Binding-site contacts:
Ligand atom C7 contacts residue ASN152 of chain 1.B at 3.7 Å.
Ligand atom N2 contacts residue ASN152 of chain 1.B at 2.9 Å (h-bond).
Ligand atom O6 contacts residue ASN152 of chain 1.B at 4.3 Å.
Ligand atom C1 contacts residue ASN152 of chain 1.B at 1.4 Å.
Ligand atom C2 contacts residue ASN152 of chain 1.B at 2.4 Å.
Ligand atom C4 contacts residue ASN152 of chain 1.B at 4.2 Å.
Ligand atom C7 contacts residue CYS149 of chain 1.B at 4.4 Å (hydrophobic).
Ligand atom C5 contacts residue ASN152 of chain 1.B at 3.7 Å.
Ligand atom C3 contacts residue ASN152 of chain 1.B at 3.8 Å.
Ligand atom C8 contacts residue CYS149 of chain 1.B at 3.7 Å (hydrophobic).
Ligand atom O5 contacts residue ASN152 of chain 1.B at 2.4 Å (h-bond).
Ligand atom N2 contacts residue CYS149 of chain 1.B at 4.4 Å.
Ligand atom O7 contacts residue ASN152 of chain 1.B at 4.0 Å.

Sequence of chain 1.B:
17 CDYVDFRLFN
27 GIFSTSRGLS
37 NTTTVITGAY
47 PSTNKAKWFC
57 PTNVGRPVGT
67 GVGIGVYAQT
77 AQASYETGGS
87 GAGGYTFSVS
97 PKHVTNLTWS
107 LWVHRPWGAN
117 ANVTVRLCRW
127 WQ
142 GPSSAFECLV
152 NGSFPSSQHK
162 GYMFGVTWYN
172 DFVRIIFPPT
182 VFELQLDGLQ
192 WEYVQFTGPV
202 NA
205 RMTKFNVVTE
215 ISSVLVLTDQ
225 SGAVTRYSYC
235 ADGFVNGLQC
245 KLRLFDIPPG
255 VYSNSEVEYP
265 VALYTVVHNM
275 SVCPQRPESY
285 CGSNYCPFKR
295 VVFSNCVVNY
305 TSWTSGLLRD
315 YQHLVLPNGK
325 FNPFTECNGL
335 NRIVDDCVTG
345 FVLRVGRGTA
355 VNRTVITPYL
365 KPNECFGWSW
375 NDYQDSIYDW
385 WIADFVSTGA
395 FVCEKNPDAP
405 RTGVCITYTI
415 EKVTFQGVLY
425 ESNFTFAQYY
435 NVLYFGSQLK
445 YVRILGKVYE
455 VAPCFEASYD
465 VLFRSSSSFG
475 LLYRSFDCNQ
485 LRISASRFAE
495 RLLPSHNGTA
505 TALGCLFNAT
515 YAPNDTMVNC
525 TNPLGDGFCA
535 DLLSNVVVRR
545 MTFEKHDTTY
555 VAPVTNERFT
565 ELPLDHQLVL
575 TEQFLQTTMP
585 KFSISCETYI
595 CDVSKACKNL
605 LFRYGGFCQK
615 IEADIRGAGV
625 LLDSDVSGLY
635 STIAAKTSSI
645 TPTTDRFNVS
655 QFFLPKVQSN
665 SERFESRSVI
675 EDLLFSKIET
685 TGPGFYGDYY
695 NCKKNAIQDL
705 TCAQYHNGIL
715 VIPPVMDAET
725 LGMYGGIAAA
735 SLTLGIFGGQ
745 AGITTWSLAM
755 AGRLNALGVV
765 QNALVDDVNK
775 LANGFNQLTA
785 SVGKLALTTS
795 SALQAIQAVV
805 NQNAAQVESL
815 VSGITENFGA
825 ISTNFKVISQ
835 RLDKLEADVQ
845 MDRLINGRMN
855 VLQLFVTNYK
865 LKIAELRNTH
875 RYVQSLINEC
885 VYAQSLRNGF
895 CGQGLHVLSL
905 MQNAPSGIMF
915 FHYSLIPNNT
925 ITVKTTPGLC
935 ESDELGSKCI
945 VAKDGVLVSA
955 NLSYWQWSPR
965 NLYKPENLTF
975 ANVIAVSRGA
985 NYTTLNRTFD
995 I

This small molecule binds to this protein.
Small molecule (SMILES): CC(=O)N[C@H]1[C@H](O[C@H]2[C@H](O)[C@@H](NC(C)=O)CO[C@@H]2CO)O[C@H](CO)[C@@H](O)[C@@H]1O